The protein below binds the small molecule below.
Small molecule (SMILES): CC(=O)N[C@H]1[C@H](O[C@H]2[C@H](O)[C@@H](NC(C)=O)CO[C@@H]2CO)O[C@H](CO)[C@@H](O)[C@@H]1O

Sequence of chain 1.A:
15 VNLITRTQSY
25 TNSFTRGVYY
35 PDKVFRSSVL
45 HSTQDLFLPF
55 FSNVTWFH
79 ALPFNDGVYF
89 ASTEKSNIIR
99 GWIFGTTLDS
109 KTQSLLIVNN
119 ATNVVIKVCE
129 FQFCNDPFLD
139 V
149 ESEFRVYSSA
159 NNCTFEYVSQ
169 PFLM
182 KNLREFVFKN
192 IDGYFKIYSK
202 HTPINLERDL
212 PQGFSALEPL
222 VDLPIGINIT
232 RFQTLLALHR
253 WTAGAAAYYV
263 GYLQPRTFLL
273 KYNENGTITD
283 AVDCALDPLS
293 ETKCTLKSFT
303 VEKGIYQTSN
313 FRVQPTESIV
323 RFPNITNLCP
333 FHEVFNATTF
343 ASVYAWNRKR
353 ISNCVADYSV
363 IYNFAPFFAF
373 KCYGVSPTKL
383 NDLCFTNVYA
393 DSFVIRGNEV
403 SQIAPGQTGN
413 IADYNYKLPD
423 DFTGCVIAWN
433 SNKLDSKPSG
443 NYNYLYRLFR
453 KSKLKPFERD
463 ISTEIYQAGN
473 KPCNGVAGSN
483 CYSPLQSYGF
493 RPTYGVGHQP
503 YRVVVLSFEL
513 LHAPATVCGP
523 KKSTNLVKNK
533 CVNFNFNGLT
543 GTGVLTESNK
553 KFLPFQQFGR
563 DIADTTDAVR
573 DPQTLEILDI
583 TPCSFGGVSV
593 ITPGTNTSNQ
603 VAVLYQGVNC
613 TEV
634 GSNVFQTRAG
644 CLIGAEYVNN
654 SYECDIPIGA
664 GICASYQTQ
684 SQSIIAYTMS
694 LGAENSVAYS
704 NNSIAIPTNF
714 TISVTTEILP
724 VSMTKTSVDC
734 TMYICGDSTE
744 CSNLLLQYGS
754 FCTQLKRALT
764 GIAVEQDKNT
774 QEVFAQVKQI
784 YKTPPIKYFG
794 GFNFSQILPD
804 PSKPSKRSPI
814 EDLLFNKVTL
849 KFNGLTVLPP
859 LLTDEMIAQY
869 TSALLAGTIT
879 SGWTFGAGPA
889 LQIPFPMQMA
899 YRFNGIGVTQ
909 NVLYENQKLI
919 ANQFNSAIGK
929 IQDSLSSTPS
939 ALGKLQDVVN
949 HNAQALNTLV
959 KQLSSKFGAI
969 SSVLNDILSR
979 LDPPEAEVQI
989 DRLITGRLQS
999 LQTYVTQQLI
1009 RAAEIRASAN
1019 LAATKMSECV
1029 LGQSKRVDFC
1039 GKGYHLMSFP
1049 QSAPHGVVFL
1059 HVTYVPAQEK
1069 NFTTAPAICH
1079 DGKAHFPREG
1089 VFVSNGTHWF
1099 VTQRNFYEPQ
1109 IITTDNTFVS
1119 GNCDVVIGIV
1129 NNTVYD

Binding-site contacts:
Ligand atom N2 contacts residue ASN796 of chain 1.A at 3.0 Å (h-bond).
Ligand atom C8 contacts residue GLN799 of chain 1.A at 4.3 Å.
Ligand atom C1 contacts residue SER798 of chain 1.A at 3.5 Å.
Ligand atom C6 contacts residue SER798 of chain 1.A at 4.0 Å.
Ligand atom C4 contacts residue ASN796 of chain 1.A at 4.2 Å.
Ligand atom C3 contacts residue ASN796 of chain 1.A at 3.9 Å.
Ligand atom C5 contacts residue SER798 of chain 1.A at 3.4 Å.
Ligand atom C5 contacts residue ASN796 of chain 1.A at 3.6 Å.
Ligand atom O5 contacts residue SER798 of chain 1.A at 3.4 Å (h-bond).
Ligand atom C1 contacts residue ASN796 of chain 1.A at 1.4 Å.
Ligand atom O7 contacts residue ASN796 of chain 1.A at 4.4 Å.
Ligand atom C7 contacts residue ASN796 of chain 1.A at 4.0 Å.
Ligand atom C2 contacts residue ASN796 of chain 1.A at 2.5 Å.
Ligand atom C6 contacts residue GLN799 of chain 1.A at 3.8 Å.
Ligand atom O5 contacts residue ASN796 of chain 1.A at 2.3 Å (h-bond).